Sequence of chain 1.A:
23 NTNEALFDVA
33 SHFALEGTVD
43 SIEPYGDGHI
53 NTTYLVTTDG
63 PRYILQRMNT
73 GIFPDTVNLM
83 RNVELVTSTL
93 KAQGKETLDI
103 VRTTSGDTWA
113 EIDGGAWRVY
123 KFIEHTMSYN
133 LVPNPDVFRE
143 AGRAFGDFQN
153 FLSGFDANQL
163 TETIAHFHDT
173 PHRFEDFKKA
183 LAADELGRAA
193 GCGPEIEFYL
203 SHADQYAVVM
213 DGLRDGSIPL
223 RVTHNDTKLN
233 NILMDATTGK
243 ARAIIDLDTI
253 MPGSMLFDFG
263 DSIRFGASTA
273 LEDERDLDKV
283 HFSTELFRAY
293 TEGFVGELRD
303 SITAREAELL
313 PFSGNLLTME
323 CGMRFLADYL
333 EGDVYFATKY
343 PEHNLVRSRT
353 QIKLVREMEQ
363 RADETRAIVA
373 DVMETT

The small molecule below binds the protein below.
Small molecule (SMILES): CC(=O)N[C@@H]1[C@@H](O)[C@H](O)[C@@H](CO)O[C@@H]1O

Binding-site contacts:
Ligand atom C7 contacts residue PHE169 of chain 1.A at 3.7 Å (hydrophobic).
Ligand atom C7 contacts residue TYR337 of chain 1.A at 3.5 Å (hydrophobic).
Ligand atom C8 contacts residue ILE166 of chain 1.A at 3.9 Å (hydrophobic).
Ligand atom O1 contacts residue ASP228 of chain 1.A at 2.8 Å (salt-bridge).
Ligand atom O6 contacts residue GLU274 of chain 1.A at 2.6 Å (salt-bridge).
Ligand atom O4 contacts residue ARG266 of chain 1.A at 3.6 Å.
Ligand atom C1 contacts residue ASP228 of chain 1.A at 3.8 Å.
Ligand atom C6 contacts residue ARG266 of chain 1.A at 3.5 Å.
Ligand atom O6 contacts residue HIS51 of chain 1.A at 3.1 Å.
Ligand atom O7 contacts residue TYR337 of chain 1.A at 2.6 Å (h-bond).
Ligand atom C7 contacts residue ARG326 of chain 1.A at 3.9 Å.
Ligand atom C6 contacts residue CYS323 of chain 1.A at 3.6 Å (hydrophobic).
Ligand atom C7 contacts residue ILE52 of chain 1.A at 3.9 Å (hydrophobic).
Ligand atom O5 contacts residue PHE338 of chain 1.A at 3.8 Å.
Ligand atom O5 contacts residue HIS51 of chain 1.A at 3.3 Å (h-bond).
Ligand atom N2 contacts residue ASP228 of chain 1.A at 3.5 Å (salt-bridge).
Ligand atom O3 contacts residue PHE169 of chain 1.A at 3.3 Å.
Ligand atom C6 contacts residue PHE327 of chain 1.A at 3.8 Å (hydrophobic).
Ligand atom C8 contacts residue PHE169 of chain 1.A at 3.9 Å (hydrophobic).
Ligand atom O7 contacts residue ARG326 of chain 1.A at 2.8 Å (salt-bridge).
Ligand atom O4 contacts residue CYS323 of chain 1.A at 3.5 Å (h-bond).
Ligand atom C4 contacts residue ARG326 of chain 1.A at 3.8 Å.
Ligand atom C2 contacts residue ASP228 of chain 1.A at 3.8 Å.
Ligand atom C5 contacts residue LYS230 of chain 1.A at 3.6 Å.
Ligand atom C1 contacts residue ILE52 of chain 1.A at 3.8 Å (hydrophobic).
Ligand atom O5 contacts residue LYS230 of chain 1.A at 3.5 Å (salt-bridge).
Ligand atom C8 contacts residue TYR337 of chain 1.A at 3.8 Å (hydrophobic).
Ligand atom C6 contacts residue GLU274 of chain 1.A at 3.2 Å.
Ligand atom C8 contacts residue PHE75 of chain 1.A at 3.7 Å (hydrophobic).
Ligand atom C3 contacts residue ARG326 of chain 1.A at 3.8 Å.
Ligand atom N2 contacts residue ILE52 of chain 1.A at 3.8 Å.
Ligand atom O1 contacts residue LYS230 of chain 1.A at 3.3 Å (salt-bridge).
Ligand atom O3 contacts residue ARG326 of chain 1.A at 2.8 Å (salt-bridge).
Ligand atom O6 contacts residue LYS230 of chain 1.A at 2.9 Å (salt-bridge).
Ligand atom C3 contacts residue ASP228 of chain 1.A at 3.7 Å.
Ligand atom O6 contacts residue ARG266 of chain 1.A at 3.7 Å.
Ligand atom O7 contacts residue PHE169 of chain 1.A at 3.6 Å.
Ligand atom O1 contacts residue SO41 of chain 1.C at 3.8 Å.
Ligand atom C6 contacts residue HIS51 of chain 1.A at 3.9 Å.
Ligand atom C6 contacts residue LYS230 of chain 1.A at 3.9 Å.